Sequence of chain 31.A:
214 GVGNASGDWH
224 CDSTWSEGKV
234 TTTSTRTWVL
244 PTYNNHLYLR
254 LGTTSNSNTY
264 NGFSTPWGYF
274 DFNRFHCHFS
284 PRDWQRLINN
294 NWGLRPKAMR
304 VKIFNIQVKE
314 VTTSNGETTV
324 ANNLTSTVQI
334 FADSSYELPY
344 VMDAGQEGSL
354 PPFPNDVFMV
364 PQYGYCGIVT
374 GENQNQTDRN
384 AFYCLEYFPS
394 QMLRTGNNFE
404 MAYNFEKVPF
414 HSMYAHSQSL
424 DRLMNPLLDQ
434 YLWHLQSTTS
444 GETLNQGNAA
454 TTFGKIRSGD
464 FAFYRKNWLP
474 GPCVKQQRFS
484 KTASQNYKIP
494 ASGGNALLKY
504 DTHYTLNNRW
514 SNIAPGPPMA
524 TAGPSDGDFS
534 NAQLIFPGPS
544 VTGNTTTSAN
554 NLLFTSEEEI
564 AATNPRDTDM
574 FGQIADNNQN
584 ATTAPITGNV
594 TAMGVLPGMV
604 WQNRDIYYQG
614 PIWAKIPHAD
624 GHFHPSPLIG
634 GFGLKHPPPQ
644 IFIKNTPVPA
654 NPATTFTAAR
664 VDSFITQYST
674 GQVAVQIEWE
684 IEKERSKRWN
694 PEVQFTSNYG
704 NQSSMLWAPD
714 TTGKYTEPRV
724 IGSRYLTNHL

Binding-site contacts:
Ligand atom N7 contacts residue PRO628 of chain 31.A at 3.3 Å (h-bond).
Ligand atom N6 contacts residue GLY636 of chain 31.A at 3.2 Å (h-bond).
Ligand atom C1' contacts residue HIS627 of chain 31.A at 4.3 Å.
Ligand atom N3 contacts residue PRO628 of chain 31.A at 3.5 Å (h-bond).
Ligand atom C2 contacts residue PRO628 of chain 31.A at 3.5 Å (hydrophobic).
Ligand atom N1 contacts residue VAL411 of chain 31.A at 4.3 Å.
Ligand atom N6 contacts residue SER629 of chain 31.A at 3.0 Å (h-bond).
Ligand atom O2P contacts residue ASP623 of chain 40.A at 3.2 Å (salt-bridge).
Ligand atom C6 contacts residue SER629 of chain 31.A at 3.5 Å.
Ligand atom N7 contacts residue HIS627 of chain 31.A at 4.1 Å.
Ligand atom C1' contacts residue PRO628 of chain 31.A at 3.9 Å (hydrophobic).
Ligand atom N7 contacts residue SER629 of chain 31.A at 3.1 Å (h-bond).
Ligand atom N7 contacts residue PRO412 of chain 31.A at 4.3 Å.
Ligand atom N6 contacts residue PRO628 of chain 31.A at 3.4 Å (h-bond).
Ligand atom C8 contacts residue PRO628 of chain 31.A at 3.8 Å (hydrophobic).
Ligand atom C2' contacts residue PRO628 of chain 31.A at 3.6 Å (hydrophobic).
Ligand atom N1 contacts residue GLY636 of chain 31.A at 2.9 Å (h-bond).
Ligand atom C6 contacts residue PRO412 of chain 31.A at 4.3 Å (hydrophobic).
Ligand atom C2 contacts residue GLY636 of chain 31.A at 3.2 Å.
Ligand atom C4 contacts residue PRO412 of chain 31.A at 4.1 Å (hydrophobic).
Ligand atom O3' contacts residue PRO628 of chain 31.A at 4.1 Å.
Ligand atom N6 contacts residue GLY634 of chain 31.A at 3.8 Å.
Ligand atom C2' contacts residue HIS627 of chain 31.A at 3.2 Å.
Ligand atom N1 contacts residue PRO628 of chain 31.A at 3.2 Å (h-bond).
Ligand atom O1P contacts residue HIS625 of chain 40.A at 2.8 Å (h-bond).
Ligand atom C5 contacts residue PRO628 of chain 31.A at 2.7 Å (hydrophobic).
Ligand atom N6 contacts residue PHE635 of chain 31.A at 3.7 Å.
Ligand atom N9 contacts residue PRO412 of chain 31.A at 4.2 Å.
Ligand atom P contacts residue HIS625 of chain 40.A at 3.9 Å.
Ligand atom C8 contacts residue SER629 of chain 31.A at 4.2 Å.
Ligand atom N7 contacts residue ASN606 of chain 31.A at 4.2 Å.
Ligand atom C5 contacts residue PRO412 of chain 31.A at 4.2 Å (hydrophobic).
Ligand atom C8 contacts residue PRO412 of chain 31.A at 4.3 Å (hydrophobic).
Ligand atom C6 contacts residue PRO628 of chain 31.A at 2.8 Å (hydrophobic).
Ligand atom C3' contacts residue HIS627 of chain 31.A at 4.3 Å.
Ligand atom N9 contacts residue PRO628 of chain 31.A at 3.7 Å.
Ligand atom C8 contacts residue HIS627 of chain 31.A at 3.5 Å.
Ligand atom C5 contacts residue SER629 of chain 31.A at 3.5 Å.
Ligand atom C4 contacts residue PRO628 of chain 31.A at 3.0 Å (hydrophobic).
Ligand atom C6 contacts residue GLY636 of chain 31.A at 3.6 Å.

This small molecule binds to this protein.
Small molecule (SMILES): Nc1ncnc2c1ncn2[C@H]1C[C@H](O)[C@@H](COP(=O)(O)O)O1

Sequence of chain 40.A:
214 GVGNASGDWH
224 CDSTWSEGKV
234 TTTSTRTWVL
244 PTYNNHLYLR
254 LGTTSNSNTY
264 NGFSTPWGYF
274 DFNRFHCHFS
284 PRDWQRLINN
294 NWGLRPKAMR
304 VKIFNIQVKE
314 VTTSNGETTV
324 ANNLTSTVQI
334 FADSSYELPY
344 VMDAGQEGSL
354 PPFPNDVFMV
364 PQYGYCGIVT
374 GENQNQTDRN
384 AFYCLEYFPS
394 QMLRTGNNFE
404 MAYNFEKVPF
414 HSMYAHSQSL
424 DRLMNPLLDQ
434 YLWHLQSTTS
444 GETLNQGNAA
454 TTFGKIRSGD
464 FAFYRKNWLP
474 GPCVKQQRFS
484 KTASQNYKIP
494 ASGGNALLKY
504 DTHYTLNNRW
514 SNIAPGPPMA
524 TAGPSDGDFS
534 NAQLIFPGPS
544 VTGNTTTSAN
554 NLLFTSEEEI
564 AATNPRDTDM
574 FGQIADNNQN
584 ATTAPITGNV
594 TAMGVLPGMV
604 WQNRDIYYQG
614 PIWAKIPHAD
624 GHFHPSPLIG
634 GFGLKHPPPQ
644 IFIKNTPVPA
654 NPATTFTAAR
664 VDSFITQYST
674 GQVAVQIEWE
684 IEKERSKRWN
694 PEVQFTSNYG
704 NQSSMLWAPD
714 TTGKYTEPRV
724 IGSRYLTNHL